Sequence of chain 2.A:
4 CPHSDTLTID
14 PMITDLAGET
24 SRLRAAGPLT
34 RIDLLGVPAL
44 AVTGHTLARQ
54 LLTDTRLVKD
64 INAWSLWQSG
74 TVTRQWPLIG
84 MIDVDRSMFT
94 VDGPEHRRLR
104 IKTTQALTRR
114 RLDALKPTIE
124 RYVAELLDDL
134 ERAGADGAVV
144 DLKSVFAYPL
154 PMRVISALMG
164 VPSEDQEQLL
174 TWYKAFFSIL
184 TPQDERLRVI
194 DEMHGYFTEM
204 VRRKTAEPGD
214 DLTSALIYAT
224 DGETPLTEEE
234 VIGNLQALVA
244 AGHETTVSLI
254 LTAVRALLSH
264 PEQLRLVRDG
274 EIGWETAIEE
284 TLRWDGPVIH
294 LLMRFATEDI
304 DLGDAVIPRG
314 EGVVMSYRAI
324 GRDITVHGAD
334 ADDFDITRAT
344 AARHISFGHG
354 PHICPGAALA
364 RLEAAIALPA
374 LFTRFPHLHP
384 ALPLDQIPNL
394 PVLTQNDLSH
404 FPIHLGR

Binding-site contacts:
Ligand atom C7 contacts residue PHE92 of chain 2.A at 4.0 Å (hydrophobic).
Ligand atom C18 contacts residue MET84 of chain 2.A at 4.0 Å (hydrophobic).
Ligand atom C18 contacts residue LEU294 of chain 2.A at 3.9 Å (hydrophobic).
Ligand atom C2 contacts residue PHE179 of chain 2.A at 3.6 Å (hydrophobic).
Ligand atom O2 contacts residue THR248 of chain 2.A at 3.5 Å.
Ligand atom O2 contacts residue VAL291 of chain 2.A at 3.9 Å.
Ligand atom C6 contacts residue ALA240 of chain 2.A at 3.6 Å (hydrophobic).
Ligand atom C16 contacts residue ALA244 of chain 2.A at 3.9 Å (hydrophobic).
Ligand atom O1 contacts residue VAL87 of chain 2.A at 3.8 Å.
Ligand atom C1 contacts residue ALA243 of chain 2.A at 3.8 Å (hydrophobic).
Ligand atom C19 contacts residue MET84 of chain 2.A at 3.6 Å (hydrophobic).
Ligand atom C18 contacts residue GLN398 of chain 2.A at 4.0 Å.
Ligand atom C16 contacts residue THR248 of chain 2.A at 4.3 Å.
Ligand atom C19 contacts residue PHE92 of chain 2.A at 4.2 Å (hydrophobic).
Ligand atom C12 contacts residue GLN398 of chain 2.A at 3.8 Å.
Ligand atom C15 contacts residue HEM1 of chain 2.D at 4.0 Å.
Ligand atom C2 contacts residue GLY83 of chain 2.A at 3.9 Å.
Ligand atom C6 contacts residue PHE92 of chain 2.A at 3.9 Å (hydrophobic).
Ligand atom C17 contacts residue GLN398 of chain 2.A at 4.0 Å.
Ligand atom O2 contacts residue GLN398 of chain 2.A at 2.9 Å (h-bond).
Ligand atom C15 contacts residue ALA244 of chain 2.A at 3.7 Å (hydrophobic).
Ligand atom C1 contacts residue PHE179 of chain 2.A at 3.7 Å (hydrophobic).
Ligand atom C13 contacts residue GLN398 of chain 2.A at 4.3 Å.
Ligand atom C14 contacts residue ALA244 of chain 2.A at 3.8 Å (hydrophobic).
Ligand atom C11 contacts residue MET84 of chain 2.A at 3.7 Å (hydrophobic).
Ligand atom O1 contacts residue GLN239 of chain 2.A at 3.7 Å.
Ligand atom C16 contacts residue HEM1 of chain 2.D at 3.9 Å.
Ligand atom C8 contacts residue PHE92 of chain 2.A at 4.2 Å (hydrophobic).
Ligand atom C5 contacts residue ALA240 of chain 2.A at 4.1 Å (hydrophobic).
Ligand atom C19 contacts residue GLY83 of chain 2.A at 4.0 Å.
Ligand atom C9 contacts residue ALA243 of chain 2.A at 4.1 Å (hydrophobic).
Ligand atom C11 contacts residue PHE180 of chain 2.A at 4.0 Å (hydrophobic).
Ligand atom C12 contacts residue PHE180 of chain 2.A at 4.1 Å (hydrophobic).
Ligand atom C17 contacts residue THR248 of chain 2.A at 4.2 Å.
Ligand atom C7 contacts residue ALA240 of chain 2.A at 3.9 Å (hydrophobic).
Ligand atom C12 contacts residue MET84 of chain 2.A at 3.9 Å (hydrophobic).
Ligand atom C4 contacts residue GLN239 of chain 2.A at 4.3 Å.
Ligand atom C2 contacts residue VAL87 of chain 2.A at 4.2 Å (hydrophobic).
Ligand atom C4 contacts residue ALA240 of chain 2.A at 3.9 Å (hydrophobic).
Ligand atom C3 contacts residue VAL87 of chain 2.A at 3.9 Å (hydrophobic).

A protein and the small-molecule ligand that binds it are described below.
Small molecule (SMILES): C[C@]12CCC(=O)C=C1CC[C@@H]1[C@@H]2CC[C@]2(C)C(=O)CC[C@@H]12